Sequence of chain 1.D:
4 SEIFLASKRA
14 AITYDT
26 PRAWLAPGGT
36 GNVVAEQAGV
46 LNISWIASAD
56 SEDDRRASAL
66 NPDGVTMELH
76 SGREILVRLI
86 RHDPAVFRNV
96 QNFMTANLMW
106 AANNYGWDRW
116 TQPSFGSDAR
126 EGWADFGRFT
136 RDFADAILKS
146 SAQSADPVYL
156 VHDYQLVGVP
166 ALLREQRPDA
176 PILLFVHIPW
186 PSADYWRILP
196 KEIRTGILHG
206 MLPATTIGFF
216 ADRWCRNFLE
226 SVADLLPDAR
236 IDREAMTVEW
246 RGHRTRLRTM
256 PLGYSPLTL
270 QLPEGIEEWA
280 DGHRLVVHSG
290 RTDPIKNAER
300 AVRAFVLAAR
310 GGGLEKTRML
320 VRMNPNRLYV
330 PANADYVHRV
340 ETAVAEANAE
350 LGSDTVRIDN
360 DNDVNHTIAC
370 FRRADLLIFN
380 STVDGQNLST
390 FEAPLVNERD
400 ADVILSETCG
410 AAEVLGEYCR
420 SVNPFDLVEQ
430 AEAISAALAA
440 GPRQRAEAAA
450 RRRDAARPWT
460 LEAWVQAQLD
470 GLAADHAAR

The small molecule below binds the protein below.
Small molecule (SMILES): OC[C@H]1O[C@H](O[C@H]2O[C@H](CO)[C@@H](O)[C@H](O)[C@H]2O)[C@H](O)[C@@H](O)[C@@H]1O

Binding-site contacts:
Ligand atom C2 contacts residue HIS182 of chain 1.D at 3.2 Å.
Ligand atom O3 contacts residue GLY384 of chain 1.D at 2.6 Å (h-bond).
Ligand atom O3 contacts residue ASN386 of chain 1.D at 3.4 Å (h-bond).
Ligand atom O4 contacts residue LEU387 of chain 1.D at 3.7 Å.
Ligand atom C1 contacts residue HIS182 of chain 1.D at 3.5 Å.
Ligand atom O6 contacts residue TRP105 of chain 1.D at 2.8 Å.
Ligand atom O3 contacts residue GDP1 of chain 1.L at 4.1 Å.
Ligand atom O3 contacts residue HIS182 of chain 1.D at 3.6 Å.
Ligand atom O4 contacts residue GDP1 of chain 1.L at 3.3 Å (h-bond).
Ligand atom O5 contacts residue GDP1 of chain 1.L at 3.1 Å (h-bond).
Ligand atom O5 contacts residue TRP105 of chain 1.D at 4.2 Å.
Ligand atom O3 contacts residue GLN385 of chain 1.D at 2.2 Å (h-bond).
Ligand atom C6 contacts residue LEU387 of chain 1.D at 3.6 Å (hydrophobic).
Ligand atom O3 contacts residue ASP383 of chain 1.D at 3.3 Å (salt-bridge).
Ligand atom C4 contacts residue GLN385 of chain 1.D at 3.6 Å.
Ligand atom C3 contacts residue ASN386 of chain 1.D at 3.8 Å.
Ligand atom C3 contacts residue GLN385 of chain 1.D at 3.5 Å.
Ligand atom C6 contacts residue GDP1 of chain 1.L at 3.6 Å.
Ligand atom C4 contacts residue ASN386 of chain 1.D at 3.8 Å.
Ligand atom O2 contacts residue GDP1 of chain 1.L at 3.0 Å (h-bond).
Ligand atom O1 contacts residue GDP1 of chain 1.L at 3.5 Å (h-bond).
Ligand atom C5 contacts residue TRP105 of chain 1.D at 4.0 Å (hydrophobic).
Ligand atom O4 contacts residue GLN385 of chain 1.D at 2.7 Å.
Ligand atom C3 contacts residue GDP1 of chain 1.L at 3.8 Å.
Ligand atom C3 contacts residue ASP383 of chain 1.D at 3.7 Å.
Ligand atom C3 contacts residue HIS182 of chain 1.D at 3.7 Å.
Ligand atom O2 contacts residue TRP105 of chain 1.D at 4.1 Å.
Ligand atom C5 contacts residue GDP1 of chain 1.L at 3.0 Å.
Ligand atom C4 contacts residue HIS182 of chain 1.D at 3.9 Å.
Ligand atom C1 contacts residue GDP1 of chain 1.L at 3.8 Å.
Ligand atom O4 contacts residue ARG290 of chain 1.D at 3.6 Å.
Ligand atom C4 contacts residue GDP1 of chain 1.L at 3.5 Å.
Ligand atom O2 contacts residue ASP383 of chain 1.D at 3.7 Å.
Ligand atom O2 contacts residue ARG290 of chain 1.D at 4.2 Å.
Ligand atom C6 contacts residue TRP105 of chain 1.D at 3.5 Å (hydrophobic).
Ligand atom O2 contacts residue HIS182 of chain 1.D at 4.2 Å.
Ligand atom C2 contacts residue GDP1 of chain 1.L at 3.7 Å.
Ligand atom C3 contacts residue GLY384 of chain 1.D at 4.0 Å.
Ligand atom O4 contacts residue ASN386 of chain 1.D at 2.6 Å (h-bond).
Ligand atom C4 contacts residue PHE215 of chain 1.D at 4.2 Å (hydrophobic).